Binding-site contacts:
Ligand atom CL2 contacts residue LEU261 of chain 1.A at 3.3 Å.
Ligand atom CL1 contacts residue LYS253 of chain 1.A at 3.7 Å.
Ligand atom C17 contacts residue HIS245 of chain 1.A at 3.8 Å.
Ligand atom C17 contacts residue PHE123 of chain 1.A at 4.1 Å (hydrophobic).
Ligand atom O04 contacts residue HIS245 of chain 1.A at 2.7 Å (h-bond).
Ligand atom C16 contacts residue SER85 of chain 1.A at 4.0 Å.
Ligand atom CL1 contacts residue ILE252 of chain 1.A at 3.4 Å.
Ligand atom C16 contacts residue GLN82 of chain 1.A at 3.7 Å.
Ligand atom O03 contacts residue HIS245 of chain 1.A at 3.0 Å.
Ligand atom C18 contacts residue TYR269 of chain 1.A at 3.7 Å (hydrophobic).
Ligand atom O05 contacts residue TYR119 of chain 1.A at 2.5 Å (h-bond).
Ligand atom C15 contacts residue SER85 of chain 1.A at 4.1 Å.
Ligand atom C16 contacts residue CYS81 of chain 1.A at 3.7 Å (hydrophobic).
Ligand atom C13 contacts residue GLN82 of chain 1.A at 3.7 Å.
Ligand atom O05 contacts residue LEU265 of chain 1.A at 3.9 Å.
Ligand atom O05 contacts residue SER85 of chain 1.A at 2.7 Å (h-bond).
Ligand atom O04 contacts residue TYR119 of chain 1.A at 3.1 Å (h-bond).
Ligand atom C10 contacts residue ILE159 of chain 1.A at 3.9 Å (hydrophobic).
Ligand atom C18 contacts residue HIS245 of chain 1.A at 3.5 Å.
Ligand atom C18 contacts residue TYR119 of chain 1.A at 3.2 Å (hydrophobic).
Ligand atom C08 contacts residue ALA259 of chain 1.A at 3.5 Å (hydrophobic).
Ligand atom CL1 contacts residue VAL249 of chain 1.A at 3.5 Å.
Ligand atom CL2 contacts residue ALA259 of chain 1.A at 3.6 Å.
Ligand atom C11 contacts residue GLN82 of chain 1.A at 3.3 Å.
Ligand atom C07 contacts residue ILE252 of chain 1.A at 4.1 Å (hydrophobic).
Ligand atom C12 contacts residue ILE159 of chain 1.A at 3.7 Å (hydrophobic).
Ligand atom CL2 contacts residue ALA260 of chain 1.A at 3.3 Å.
Ligand atom C08 contacts residue ILE252 of chain 1.A at 3.9 Å (hydrophobic).
Ligand atom C09 contacts residue GLN82 of chain 1.A at 3.6 Å.
Ligand atom C12 contacts residue PHE78 of chain 1.A at 3.5 Å (hydrophobic).
Ligand atom O04 contacts residue TYR269 of chain 1.A at 2.5 Å (h-bond).
Ligand atom C06 contacts residue GLN82 of chain 1.A at 3.4 Å.
Ligand atom C11 contacts residue LEU261 of chain 1.A at 3.7 Å (hydrophobic).
Ligand atom C14 contacts residue HIS245 of chain 1.A at 3.8 Å.
Ligand atom C15 contacts residue HIS245 of chain 1.A at 3.7 Å.
Ligand atom C10 contacts residue PHE78 of chain 1.A at 3.7 Å (hydrophobic).
Ligand atom C08 contacts residue PHE156 of chain 1.A at 4.1 Å (hydrophobic).
Ligand atom C13 contacts residue VAL249 of chain 1.A at 4.2 Å (hydrophobic).
Ligand atom C18 contacts residue SER85 of chain 1.A at 3.6 Å.
Ligand atom C17 contacts residue SER85 of chain 1.A at 4.0 Å.

The protein below binds the small molecule below.
Small molecule (SMILES): CC(C)(Oc1ccc([C@@H]2CC2(Cl)Cl)cc1)C(=O)O

Sequence of chain 1.A:
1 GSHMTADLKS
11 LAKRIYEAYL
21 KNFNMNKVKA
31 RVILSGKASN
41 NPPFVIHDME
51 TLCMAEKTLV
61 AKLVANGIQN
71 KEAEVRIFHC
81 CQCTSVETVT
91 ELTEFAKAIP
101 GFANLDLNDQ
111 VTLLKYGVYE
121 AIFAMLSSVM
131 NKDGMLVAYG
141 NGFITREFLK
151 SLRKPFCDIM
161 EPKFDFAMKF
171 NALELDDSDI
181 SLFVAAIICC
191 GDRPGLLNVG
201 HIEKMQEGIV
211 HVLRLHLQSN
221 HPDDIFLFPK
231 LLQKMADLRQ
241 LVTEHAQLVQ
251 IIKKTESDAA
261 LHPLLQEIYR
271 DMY